This small molecule binds to this protein.
Small molecule (SMILES): COc1cc(-c2scnc2C)c(F)cc1[C@H](C)NC(=O)[C@@H]1C[C@@H](O)CN1C(=O)[C@@H](NC(=O)C1(F)CC1)C(C)(C)C

Sequence of chain 1.C:
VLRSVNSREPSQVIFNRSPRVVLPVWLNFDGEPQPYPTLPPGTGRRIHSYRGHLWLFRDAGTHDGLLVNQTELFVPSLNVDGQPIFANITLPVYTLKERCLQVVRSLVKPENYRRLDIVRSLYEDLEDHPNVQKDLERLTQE

Binding-site contacts:
Ligand atom C36 contacts residue ARG18 of chain 1.C at 3.5 Å.
Ligand atom C40 contacts residue TYR47 of chain 1.C at 3.6 Å (hydrophobic).
Ligand atom C03 contacts residue TYR47 of chain 1.C at 3.5 Å (hydrophobic).
Ligand atom C36 contacts residue TYR61 of chain 1.C at 3.4 Å (hydrophobic).
Ligand atom C05 contacts residue TYR47 of chain 1.C at 3.4 Å (hydrophobic).
Ligand atom C20 contacts residue TYR47 of chain 1.C at 3.7 Å (hydrophobic).
Ligand atom C02 contacts residue TRP37 of chain 1.C at 3.7 Å (hydrophobic).
Ligand atom N17 contacts residue PRO48 of chain 1.C at 3.4 Å (h-bond).
Ligand atom C02 contacts residue TRP66 of chain 1.C at 3.6 Å (hydrophobic).
Ligand atom C02 contacts residue HIS64 of chain 1.C at 3.4 Å.
Ligand atom N25 contacts residue TYR61 of chain 1.C at 3.7 Å.
Ligand atom O01 contacts residue TYR61 of chain 1.C at 3.5 Å (h-bond).
Ligand atom C22 contacts residue TYR47 of chain 1.C at 3.7 Å (hydrophobic).
Ligand atom O39 contacts residue TYR61 of chain 1.C at 3.2 Å.
Ligand atom N06 contacts residue HIS59 of chain 1.C at 2.8 Å (h-bond).
Ligand atom C40 contacts residue TRP37 of chain 1.C at 3.5 Å (hydrophobic).
Ligand atom N32 contacts residue TYR61 of chain 1.C at 3.5 Å.
Ligand atom C40 contacts residue HIS64 of chain 1.C at 3.4 Å.
Ligand atom C29 contacts residue TYR47 of chain 1.C at 3.3 Å (hydrophobic).
Ligand atom O01 contacts residue HIS64 of chain 1.C at 2.6 Å (h-bond).
Ligand atom C29 contacts residue TRP37 of chain 1.C at 3.7 Å (hydrophobic).
Ligand atom O01 contacts residue SER60 of chain 1.C at 2.5 Å (h-bond).
Ligand atom C03 contacts residue HIS59 of chain 1.C at 3.6 Å.
Ligand atom N25 contacts residue TYR47 of chain 1.C at 3.7 Å.
Ligand atom C02 contacts residue SER60 of chain 1.C at 3.5 Å.
Ligand atom C37 contacts residue ASN16 of chain 1.C at 3.2 Å.
Ligand atom O24 contacts residue TYR47 of chain 1.C at 2.6 Å (h-bond).
Ligand atom O38 contacts residue HIS64 of chain 1.C at 3.2 Å.
Ligand atom C05 contacts residue HIS59 of chain 1.C at 3.5 Å.
Ligand atom C18 contacts residue PRO48 of chain 1.C at 2.9 Å (hydrophobic).
Ligand atom N17 contacts residue ARG56 of chain 1.C at 3.2 Å (salt-bridge).
Ligand atom C34 contacts residue TYR61 of chain 1.C at 3.6 Å (hydrophobic).
Ligand atom O38 contacts residue TYR61 of chain 1.C at 3.1 Å.
Ligand atom C26 contacts residue TYR61 of chain 1.C at 3.3 Å (hydrophobic).
Ligand atom F35 contacts residue TYR61 of chain 1.C at 3.5 Å.
Ligand atom C03 contacts residue TRP66 of chain 1.C at 3.4 Å (hydrophobic).
Ligand atom F21 contacts residue ILE58 of chain 1.C at 3.2 Å.
Ligand atom C18 contacts residue PRO35 of chain 1.C at 3.6 Å (hydrophobic).
Ligand atom C33 contacts residue TYR61 of chain 1.C at 3.2 Å (hydrophobic).
Ligand atom C04 contacts residue HIS59 of chain 1.C at 3.3 Å.